Binding-site contacts:
Ligand atom N contacts residue TYR171 of chain 1.A at 2.8 Å (h-bond).
Ligand atom O contacts residue LYS146 of chain 1.A at 2.7 Å (salt-bridge).
Ligand atom NH2 contacts residue GLN155 of chain 1.A at 3.0 Å (h-bond).
Ligand atom OXT contacts residue TYR84 of chain 1.A at 2.7 Å (h-bond).
Ligand atom CA contacts residue TYR99 of chain 1.A at 3.4 Å (hydrophobic).
Ligand atom NH1 contacts residue GLN155 of chain 1.A at 2.3 Å (h-bond).
Ligand atom N contacts residue TYR7 of chain 1.A at 3.5 Å (h-bond).
Ligand atom OXT contacts residue THR143 of chain 1.A at 2.7 Å (h-bond).
Ligand atom CD1 contacts residue GLU63 of chain 1.A at 3.2 Å.
Ligand atom CZ contacts residue GLN155 of chain 1.A at 3.1 Å.
Ligand atom N contacts residue TYR7 of chain 1.A at 2.8 Å (h-bond).
Ligand atom NE1 contacts residue ASN77 of chain 1.A at 3.5 Å (h-bond).
Ligand atom CG2 contacts residue GLU63 of chain 1.A at 3.4 Å.
Ligand atom CG contacts residue VAL152 of chain 1.A at 3.5 Å (hydrophobic).
Ligand atom C contacts residue TYR7 of chain 1.A at 3.4 Å (hydrophobic).
Ligand atom CG1 contacts residue TYR99 of chain 1.A at 3.5 Å (hydrophobic).
Ligand atom CD1 contacts residue ASN77 of chain 1.A at 3.3 Å.
Ligand atom CB contacts residue GLU63 of chain 1.A at 3.5 Å.
Ligand atom N contacts residue TYR99 of chain 1.A at 3.1 Å (h-bond).
Ligand atom O contacts residue ASN77 of chain 1.A at 3.0 Å (h-bond).
Ligand atom CB contacts residue ASN66 of chain 1.A at 3.5 Å.
Ligand atom C contacts residue ASN66 of chain 1.A at 3.3 Å.
Ligand atom N contacts residue ASN77 of chain 1.A at 2.8 Å (h-bond).
Ligand atom C contacts residue TYR84 of chain 1.A at 3.4 Å (hydrophobic).
Ligand atom CG2 contacts residue TYR99 of chain 1.A at 3.5 Å (hydrophobic).
Ligand atom OG1 contacts residue ASN66 of chain 1.A at 2.8 Å (h-bond).
Ligand atom N contacts residue GLU63 of chain 1.A at 3.0 Å (salt-bridge).
Ligand atom CE3 contacts residue TYR123 of chain 1.A at 3.5 Å (hydrophobic).
Ligand atom CG2 contacts residue TYR7 of chain 1.A at 3.4 Å (hydrophobic).
Ligand atom OG1 contacts residue GLU63 of chain 1.A at 2.7 Å (salt-bridge).
Ligand atom O contacts residue TYR84 of chain 1.A at 3.4 Å (h-bond).
Ligand atom CG1 contacts residue ILE80 of chain 1.A at 3.5 Å (hydrophobic).
Ligand atom O contacts residue ASN66 of chain 1.A at 2.8 Å (h-bond).
Ligand atom O contacts residue TRP147 of chain 1.A at 2.9 Å (h-bond).
Ligand atom CD2 contacts residue TRP167 of chain 1.A at 3.4 Å (hydrophobic).
Ligand atom CA contacts residue ASN77 of chain 1.A at 3.4 Å.
Ligand atom CB contacts residue TYR99 of chain 1.A at 3.3 Å (hydrophobic).
Ligand atom O contacts residue TYR159 of chain 1.A at 2.6 Å (h-bond).
Ligand atom O contacts residue ASN66 of chain 1.A at 2.8 Å (h-bond).
Ligand atom CA contacts residue TYR7 of chain 1.A at 3.3 Å (hydrophobic).

A small-molecule ligand and the protein it binds are described below.
Small molecule (SMILES): CC(C)C[C@H](N)C(=O)N[C@H](C(=O)N[C@H](C(=O)N[C@@H](CCC(N)=O)C(=O)N[C@H](C(=O)N[C@@H](C)C(=O)N[C@@H](CCCN=C(N)N)C(=O)N[C@H](C(=O)N[C@@H](CC1=CN=C2C=CC=CC12)C(=O)O)C(C)C)C(C)C)C(C)C)[C@@H](C)O

Sequence of chain 1.A:
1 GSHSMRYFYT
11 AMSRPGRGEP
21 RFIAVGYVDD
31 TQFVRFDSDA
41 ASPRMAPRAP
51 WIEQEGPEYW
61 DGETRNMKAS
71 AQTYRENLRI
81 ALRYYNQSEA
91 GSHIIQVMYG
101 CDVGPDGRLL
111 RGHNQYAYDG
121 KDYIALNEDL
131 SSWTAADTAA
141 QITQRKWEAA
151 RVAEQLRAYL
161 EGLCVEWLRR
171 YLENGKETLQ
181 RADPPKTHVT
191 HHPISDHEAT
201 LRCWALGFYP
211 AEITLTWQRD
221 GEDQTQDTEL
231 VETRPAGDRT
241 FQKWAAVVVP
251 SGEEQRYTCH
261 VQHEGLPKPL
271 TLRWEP